A small-molecule ligand and the protein it binds are described below.
Small molecule (SMILES): CO[C@H]1CN(c2ccc(C#C[C@@]3(O)CN4CCC3CC4)c(Cc3ccccc3)n2)C[C@H]1O

Binding-site contacts:
Ligand atom OAV contacts residue MET196 of chain 1.A at 3.2 Å.
Ligand atom CAL contacts residue GLY197 of chain 1.A at 3.7 Å.
Ligand atom CAK contacts residue VAL168 of chain 1.A at 3.5 Å (hydrophobic).
Ligand atom CAJ contacts residue TYR61 of chain 1.A at 3.5 Å (hydrophobic).
Ligand atom CAW contacts residue TYR61 of chain 1.A at 3.8 Å (hydrophobic).
Ligand atom CAH contacts residue VAL168 of chain 1.A at 3.6 Å (hydrophobic).
Ligand atom CAA contacts residue MET196 of chain 1.A at 3.8 Å (hydrophobic).
Ligand atom CAM contacts residue LEU64 of chain 1.A at 3.9 Å (hydrophobic).
Ligand atom CAD contacts residue VAL168 of chain 1.A at 3.8 Å (hydrophobic).
Ligand atom CAL contacts residue LEU200 of chain 1.A at 3.8 Å (hydrophobic).
Ligand atom CAF contacts residue TYR61 of chain 1.A at 3.6 Å (hydrophobic).
Ligand atom OAV contacts residue SER280 of chain 1.A at 3.9 Å.
Ligand atom CAW contacts residue VAL168 of chain 1.A at 3.9 Å (hydrophobic).
Ligand atom CAJ contacts residue VAL168 of chain 1.A at 3.5 Å (hydrophobic).
Ligand atom CAZ contacts residue VAL168 of chain 1.A at 3.8 Å (hydrophobic).
Ligand atom CAX contacts residue VAL168 of chain 1.A at 3.6 Å (hydrophobic).
Ligand atom OAC contacts residue GLN201 of chain 1.A at 3.3 Å (h-bond).
Ligand atom NBE contacts residue LEU172 of chain 1.A at 3.8 Å.
Ligand atom CAN contacts residue ASP68 of chain 1.A at 3.9 Å.
Ligand atom OAB contacts residue SER280 of chain 1.A at 2.9 Å (h-bond).
Ligand atom CBB contacts residue VAL164 of chain 1.A at 3.5 Å (hydrophobic).
Ligand atom CBC contacts residue LEU172 of chain 1.A at 3.6 Å (hydrophobic).
Ligand atom CAH contacts residue TYR61 of chain 1.A at 3.5 Å (hydrophobic).
Ligand atom CAR contacts residue LEU172 of chain 1.A at 3.7 Å (hydrophobic).
Ligand atom CAO contacts residue TYR61 of chain 1.A at 3.9 Å (hydrophobic).
Ligand atom OAB contacts residue MET196 of chain 1.A at 4.0 Å.
Ligand atom CBF contacts residue VAL164 of chain 1.A at 3.5 Å (hydrophobic).
Ligand atom OAB contacts residue PRO283 of chain 1.A at 3.9 Å.
Ligand atom CAP contacts residue ASP68 of chain 1.A at 3.5 Å.
Ligand atom CAE contacts residue VAL164 of chain 1.A at 3.5 Å (hydrophobic).
Ligand atom CAA contacts residue TYR267 of chain 1.A at 3.6 Å (hydrophobic).
Ligand atom OAC contacts residue VAL164 of chain 1.A at 2.9 Å (h-bond).
Ligand atom CAG contacts residue PHE42 of chain 1.A at 3.4 Å (hydrophobic).
Ligand atom NBE contacts residue LEU200 of chain 1.A at 3.5 Å.
Ligand atom CAG contacts residue VAL57 of chain 1.A at 3.9 Å (hydrophobic).
Ligand atom CAK contacts residue ALA165 of chain 1.A at 3.6 Å (hydrophobic).
Ligand atom CAI contacts residue PHE42 of chain 1.A at 3.3 Å (hydrophobic).
Ligand atom OAB contacts residue GLN284 of chain 1.A at 3.3 Å (h-bond).
Ligand atom CAY contacts residue LEU200 of chain 1.A at 3.5 Å (hydrophobic).
Ligand atom CBA contacts residue SER280 of chain 1.A at 3.9 Å.

Sequence of chain 1.A:
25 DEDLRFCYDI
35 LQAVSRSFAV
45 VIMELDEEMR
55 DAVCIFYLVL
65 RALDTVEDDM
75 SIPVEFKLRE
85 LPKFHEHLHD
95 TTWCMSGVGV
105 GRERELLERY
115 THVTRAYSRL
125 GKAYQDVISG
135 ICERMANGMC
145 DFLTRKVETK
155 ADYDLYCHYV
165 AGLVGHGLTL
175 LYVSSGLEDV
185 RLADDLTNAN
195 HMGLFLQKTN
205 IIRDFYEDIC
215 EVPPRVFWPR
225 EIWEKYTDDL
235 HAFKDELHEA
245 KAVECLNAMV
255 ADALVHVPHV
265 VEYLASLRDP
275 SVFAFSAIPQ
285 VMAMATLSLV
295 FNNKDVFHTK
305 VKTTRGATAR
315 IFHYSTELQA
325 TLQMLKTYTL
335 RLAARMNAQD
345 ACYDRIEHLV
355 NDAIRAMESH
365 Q